The small molecule below binds the protein below.
Small molecule (SMILES): O=C(O)c1cccc(/C=C/c2ccc(O)cc2)c1

Sequence of chain 2.B:
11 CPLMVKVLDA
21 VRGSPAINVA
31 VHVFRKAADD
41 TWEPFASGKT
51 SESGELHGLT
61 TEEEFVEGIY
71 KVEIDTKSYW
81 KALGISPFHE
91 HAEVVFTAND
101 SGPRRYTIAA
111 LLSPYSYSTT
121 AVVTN

Binding-site contacts:
Ligand atom O03 contacts residue XOS1 of chain 2.D at 1.5 Å.
Ligand atom C05 contacts residue XOS1 of chain 2.D at 1.9 Å.
Ligand atom O01 contacts residue SER118 of chain 2.B at 2.8 Å (h-bond).
Ligand atom C11 contacts residue XOS1 of chain 2.D at 0.2 Å.
Ligand atom C15 contacts residue XOS1 of chain 2.D at 0.3 Å.
Ligand atom C01 contacts residue XOS1 of chain 2.D at 0.3 Å.
Ligand atom C02 contacts residue LYS16 of chain 2.B at 3.6 Å.
Ligand atom O01 contacts residue LEU111 of chain 2.B at 3.6 Å.
Ligand atom C08 contacts residue XOS1 of chain 2.D at 0.5 Å.
Ligand atom C09 contacts residue XOS1 of chain 2.D at 0.4 Å.
Ligand atom O03 contacts residue LYS16 of chain 1.B at 3.3 Å.
Ligand atom C12 contacts residue SER118 of chain 2.B at 3.3 Å.
Ligand atom C12 contacts residue SER118 of chain 1.B at 3.4 Å.
Ligand atom C07 contacts residue LEU18 of chain 2.B at 3.4 Å (hydrophobic).
Ligand atom C12 contacts residue LEU111 of chain 2.B at 3.7 Å (hydrophobic).
Ligand atom O01 contacts residue LEU111 of chain 1.B at 3.6 Å.
Ligand atom C04 contacts residue LEU18 of chain 2.B at 3.6 Å (hydrophobic).
Ligand atom C13 contacts residue XOS1 of chain 2.D at 0.2 Å.
Ligand atom C11 contacts residue SER118 of chain 1.B at 3.3 Å.
Ligand atom C12 contacts residue LEU111 of chain 1.B at 3.6 Å (hydrophobic).
Ligand atom C05 contacts residue LEU18 of chain 2.B at 3.3 Å (hydrophobic).
Ligand atom C04 contacts residue XOS1 of chain 2.D at 1.1 Å.
Ligand atom O01 contacts residue XOS1 of chain 2.D at 0.0 Å (h-bond).
Ligand atom C02 contacts residue LYS16 of chain 1.B at 3.5 Å.
Ligand atom C12 contacts residue XOS1 of chain 2.D at 0.1 Å.
Ligand atom C14 contacts residue XOS1 of chain 2.D at 0.4 Å.
Ligand atom O01 contacts residue SER118 of chain 1.B at 2.8 Å (h-bond).
Ligand atom C03 contacts residue XOS1 of chain 2.D at 0.4 Å.
Ligand atom C06 contacts residue LYS16 of chain 2.B at 3.6 Å.
Ligand atom C02 contacts residue XOS1 of chain 2.D at 0.1 Å.
Ligand atom C01 contacts residue LYS16 of chain 1.B at 3.6 Å.
Ligand atom C01 contacts residue LYS16 of chain 2.B at 3.2 Å.
Ligand atom C10 contacts residue XOS1 of chain 2.D at 0.4 Å.
Ligand atom C15 contacts residue LYS16 of chain 2.B at 3.6 Å.
Ligand atom C15 contacts residue LYS16 of chain 1.B at 3.1 Å.
Ligand atom O02 contacts residue XOS1 of chain 2.D at 0.6 Å.
Ligand atom C07 contacts residue XOS1 of chain 2.D at 1.0 Å.
Ligand atom C13 contacts residue SER118 of chain 2.B at 3.1 Å.
Ligand atom O02 contacts residue LYS16 of chain 1.B at 3.5 Å.
Ligand atom C06 contacts residue XOS1 of chain 2.D at 0.6 Å.

Sequence of chain 1.B:
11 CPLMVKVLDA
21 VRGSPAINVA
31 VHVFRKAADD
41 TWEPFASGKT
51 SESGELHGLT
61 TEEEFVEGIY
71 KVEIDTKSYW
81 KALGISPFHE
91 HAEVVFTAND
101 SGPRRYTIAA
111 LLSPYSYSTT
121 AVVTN